Binding-site contacts:
Ligand atom C19 contacts residue POV1 of chain 1.Z at 3.2 Å.
Ligand atom C19 contacts residue THR298 of chain 1.D at 3.8 Å.
Ligand atom C10 contacts residue POV1 of chain 1.Z at 3.8 Å.
Ligand atom C15 contacts residue ILE406 of chain 1.D at 3.7 Å (hydrophobic).
Ligand atom C18 contacts residue VAL294 of chain 1.D at 3.8 Å (hydrophobic).
Ligand atom C24 contacts residue LEU410 of chain 1.D at 3.8 Å (hydrophobic).
Ligand atom C16 contacts residue ILE406 of chain 1.D at 4.2 Å (hydrophobic).
Ligand atom C22 contacts residue ILE291 of chain 1.D at 4.4 Å (hydrophobic).
Ligand atom C20 contacts residue ILE291 of chain 1.D at 3.7 Å (hydrophobic).
Ligand atom O1 contacts residue TRP399 of chain 1.D at 4.2 Å.
Ligand atom C8 contacts residue PHE316 of chain 1.D at 4.5 Å (hydrophobic).
Ligand atom C7 contacts residue PHE316 of chain 1.D at 3.2 Å (hydrophobic).
Ligand atom C6 contacts residue VAL312 of chain 1.D at 3.9 Å (hydrophobic).
Ligand atom C4 contacts residue TRP399 of chain 1.D at 4.2 Å (hydrophobic).
Ligand atom C16 contacts residue PHE316 of chain 1.D at 4.5 Å (hydrophobic).
Ligand atom C6 contacts residue ILE406 of chain 1.D at 4.2 Å (hydrophobic).
Ligand atom C2 contacts residue ARG301 of chain 1.D at 4.3 Å.
Ligand atom C7 contacts residue ILE406 of chain 1.D at 3.6 Å (hydrophobic).
Ligand atom C8 contacts residue ILE406 of chain 1.D at 3.8 Å (hydrophobic).
Ligand atom C6 contacts residue PHE316 of chain 1.D at 4.0 Å (hydrophobic).
Ligand atom C22 contacts residue LEU410 of chain 1.D at 4.2 Å (hydrophobic).
Ligand atom C23 contacts residue LEU410 of chain 1.D at 4.2 Å (hydrophobic).
Ligand atom C14 contacts residue PHE316 of chain 1.D at 4.1 Å (hydrophobic).
Ligand atom C1 contacts residue POV1 of chain 1.Z at 3.2 Å.
Ligand atom C19 contacts residue VAL294 of chain 1.D at 3.7 Å (hydrophobic).
Ligand atom O1 contacts residue ARG301 of chain 1.D at 3.7 Å.
Ligand atom C23 contacts residue ILE291 of chain 1.D at 4.5 Å (hydrophobic).
Ligand atom C21 contacts residue ILE291 of chain 1.D at 4.0 Å (hydrophobic).
Ligand atom C11 contacts residue POV1 of chain 1.Z at 4.0 Å.
Ligand atom C2 contacts residue POV1 of chain 1.Z at 3.3 Å.
Ligand atom C18 contacts residue ILE291 of chain 1.D at 3.7 Å (hydrophobic).
Ligand atom C15 contacts residue PHE316 of chain 1.D at 3.4 Å (hydrophobic).
Ligand atom C14 contacts residue ILE406 of chain 1.D at 4.3 Å (hydrophobic).

Sequence of chain 1.D:
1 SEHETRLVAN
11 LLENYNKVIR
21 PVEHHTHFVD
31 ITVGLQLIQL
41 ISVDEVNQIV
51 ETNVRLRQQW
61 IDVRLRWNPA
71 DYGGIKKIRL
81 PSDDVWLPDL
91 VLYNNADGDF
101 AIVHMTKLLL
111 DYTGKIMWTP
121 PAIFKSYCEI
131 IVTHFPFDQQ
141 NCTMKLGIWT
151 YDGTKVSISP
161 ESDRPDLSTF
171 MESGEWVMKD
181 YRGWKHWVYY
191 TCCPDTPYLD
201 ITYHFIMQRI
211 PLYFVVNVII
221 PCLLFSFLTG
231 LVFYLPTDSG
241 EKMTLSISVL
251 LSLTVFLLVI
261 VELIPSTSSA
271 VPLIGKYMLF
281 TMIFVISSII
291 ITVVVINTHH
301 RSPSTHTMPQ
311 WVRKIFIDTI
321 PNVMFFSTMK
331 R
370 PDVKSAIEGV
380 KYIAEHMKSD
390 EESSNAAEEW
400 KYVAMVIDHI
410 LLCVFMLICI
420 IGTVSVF

The protein below binds the small molecule below.
Small molecule (SMILES): CC(C)CCC[C@@H](C)[C@H]1CC[C@H]2[C@@H]3CC=C4C[C@@H](O)CC[C@]4(C)[C@H]3CC[C@]12C